Binding-site contacts:
Ligand atom C2 contacts residue THR244 of chain 1.A at 4.0 Å.
Ligand atom O2 contacts residue ASP212 of chain 1.A at 3.9 Å.
Ligand atom O4 contacts residue MG1 of chain 1.K at 4.0 Å.
Ligand atom O4 contacts residue LYS186 of chain 1.A at 3.7 Å.
Ligand atom O3 contacts residue GLY211 of chain 1.A at 2.9 Å (h-bond).
Ligand atom O4 contacts residue MET276 of chain 1.A at 4.2 Å.
Ligand atom O2 contacts residue GLU188 of chain 1.A at 3.4 Å (salt-bridge).
Ligand atom O1 contacts residue MG1 of chain 1.K at 2.0 Å.
Ligand atom C2 contacts residue GLU188 of chain 1.A at 3.8 Å.
Ligand atom C2 contacts residue MG1 of chain 1.K at 2.8 Å.
Ligand atom O2 contacts residue LYS186 of chain 1.A at 2.7 Å (salt-bridge).
Ligand atom O4 contacts residue ARG87 of chain 1.A at 4.0 Å.
Ligand atom C1 contacts residue ALA209 of chain 1.A at 3.5 Å (hydrophobic).
Ligand atom C1 contacts residue MG1 of chain 1.K at 2.7 Å.
Ligand atom C1 contacts residue ASP212 of chain 1.A at 3.8 Å.
Ligand atom C2 contacts residue LYS186 of chain 1.A at 3.5 Å.
Ligand atom O3 contacts residue MG1 of chain 1.K at 4.0 Å.
Ligand atom O1 contacts residue GLU188 of chain 1.A at 2.7 Å (salt-bridge).
Ligand atom O3 contacts residue ALA209 of chain 1.A at 3.2 Å.
Ligand atom O1 contacts residue GLY211 of chain 1.A at 3.9 Å.
Ligand atom O3 contacts residue ARG210 of chain 1.A at 3.5 Å (salt-bridge).
Ligand atom C2 contacts residue ALA209 of chain 1.A at 3.9 Å (hydrophobic).
Ligand atom O4 contacts residue THR244 of chain 1.A at 3.5 Å (h-bond).
Ligand atom C2 contacts residue ASP212 of chain 1.A at 4.4 Å.
Ligand atom O1 contacts residue ASP212 of chain 1.A at 2.7 Å (salt-bridge).
Ligand atom C1 contacts residue THR244 of chain 1.A at 3.7 Å.
Ligand atom O2 contacts residue ALA209 of chain 1.A at 4.4 Å.
Ligand atom O3 contacts residue THR244 of chain 1.A at 2.7 Å (h-bond).
Ligand atom O4 contacts residue ALA209 of chain 1.A at 4.2 Å.
Ligand atom O2 contacts residue MG1 of chain 1.K at 2.1 Å.
Ligand atom C1 contacts residue GLU188 of chain 1.A at 3.5 Å.
Ligand atom O3 contacts residue GLU188 of chain 1.A at 4.5 Å.
Ligand atom O1 contacts residue ALA209 of chain 1.A at 3.9 Å.
Ligand atom O3 contacts residue ASP212 of chain 1.A at 3.8 Å.
Ligand atom C1 contacts residue GLY211 of chain 1.A at 3.9 Å.
Ligand atom O4 contacts residue MET207 of chain 1.A at 4.2 Å.

Sequence of chain 1.A:
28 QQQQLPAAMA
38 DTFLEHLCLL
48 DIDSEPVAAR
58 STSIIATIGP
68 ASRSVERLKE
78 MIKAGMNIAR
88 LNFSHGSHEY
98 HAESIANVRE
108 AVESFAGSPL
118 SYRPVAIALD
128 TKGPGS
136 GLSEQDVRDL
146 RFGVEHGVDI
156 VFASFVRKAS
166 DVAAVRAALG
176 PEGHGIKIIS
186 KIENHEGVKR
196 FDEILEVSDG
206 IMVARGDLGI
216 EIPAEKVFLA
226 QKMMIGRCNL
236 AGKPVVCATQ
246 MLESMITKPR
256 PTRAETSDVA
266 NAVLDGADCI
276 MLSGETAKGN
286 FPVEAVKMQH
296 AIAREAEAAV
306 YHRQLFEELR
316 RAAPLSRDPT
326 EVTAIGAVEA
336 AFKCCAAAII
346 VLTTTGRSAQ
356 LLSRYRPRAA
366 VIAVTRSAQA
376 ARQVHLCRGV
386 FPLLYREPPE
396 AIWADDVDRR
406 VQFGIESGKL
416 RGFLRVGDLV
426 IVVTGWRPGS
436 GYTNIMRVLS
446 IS

This protein binds this small molecule.
Small molecule (SMILES): O=C([O-])C(=O)[O-]